This protein binds this small molecule.
Small molecule (SMILES): CC(=O)N[C@@H]1[C@@H](O)[C@H](O[C@@H]2O[C@H](CO)[C@@H](O[C@@H]3O[C@H](CO)[C@@H](O[C@@H]4O[C@H](CO)[C@@H](O)[C@H](O)[C@H]4NC(C)=O)[C@H](O)[C@H]3NC(C)=O)[C@H](O)[C@H]2NC(C)=O)[C@@H](CO)O[C@@H]1O

Sequence of chain 1.A:
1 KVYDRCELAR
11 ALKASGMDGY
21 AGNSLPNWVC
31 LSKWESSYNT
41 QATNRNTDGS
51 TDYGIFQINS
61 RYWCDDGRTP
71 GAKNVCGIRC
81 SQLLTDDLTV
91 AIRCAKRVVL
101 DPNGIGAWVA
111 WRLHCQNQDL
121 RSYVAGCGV

Binding-site contacts:
Ligand atom O4 contacts residue PRO102 of chain 1.A at 3.6 Å.
Ligand atom O6 contacts residue TYR62 of chain 1.A at 2.8 Å.
Ligand atom O1 contacts residue ASP52 of chain 1.A at 2.4 Å (salt-bridge).
Ligand atom C5 contacts residue GLN57 of chain 1.A at 3.8 Å.
Ligand atom O5 contacts residue ASP52 of chain 1.A at 3.2 Å (salt-bridge).
Ligand atom C6 contacts residue TRP63 of chain 1.A at 3.4 Å (hydrophobic).
Ligand atom O6 contacts residue ASP101 of chain 1.A at 2.5 Å (salt-bridge).
Ligand atom C8 contacts residue VAL75 of chain 1.A at 3.4 Å (hydrophobic).
Ligand atom O7 contacts residue ASN103 of chain 1.A at 3.1 Å (h-bond).
Ligand atom C5 contacts residue ASP52 of chain 1.A at 3.6 Å.
Ligand atom O6 contacts residue TRP63 of chain 1.A at 3.5 Å.
Ligand atom C1 contacts residue ASP101 of chain 1.A at 3.7 Å.
Ligand atom C8 contacts residue ASP101 of chain 1.A at 3.7 Å.
Ligand atom O7 contacts residue ILE58 of chain 1.A at 3.8 Å.
Ligand atom C1 contacts residue ALA107 of chain 1.A at 3.5 Å (hydrophobic).
Ligand atom O6 contacts residue GLU35 of chain 1.A at 2.9 Å (salt-bridge).
Ligand atom O6 contacts residue VAL109 of chain 1.A at 3.0 Å (h-bond).
Ligand atom O7 contacts residue ASN59 of chain 1.A at 3.0 Å (h-bond).
Ligand atom O3 contacts residue VAL109 of chain 1.A at 3.7 Å.
Ligand atom C1 contacts residue ASP52 of chain 1.A at 3.2 Å.
Ligand atom O1 contacts residue ASN46 of chain 1.A at 3.1 Å (h-bond).
Ligand atom C8 contacts residue TRP108 of chain 1.A at 3.2 Å (hydrophobic).
Ligand atom O6 contacts residue TRP108 of chain 1.A at 3.5 Å.
Ligand atom C7 contacts residue TRP63 of chain 1.A at 3.8 Å (hydrophobic).
Ligand atom C2 contacts residue ALA107 of chain 1.A at 3.5 Å (hydrophobic).
Ligand atom C8 contacts residue VAL109 of chain 1.A at 3.7 Å (hydrophobic).
Ligand atom N2 contacts residue ALA107 of chain 1.A at 3.0 Å (h-bond).
Ligand atom O3 contacts residue TRP63 of chain 1.A at 3.2 Å (h-bond).
Ligand atom C1 contacts residue TYR62 of chain 1.A at 3.8 Å (hydrophobic).
Ligand atom N2 contacts residue ASP101 of chain 1.A at 3.0 Å (salt-bridge).
Ligand atom C5 contacts residue TYR62 of chain 1.A at 3.9 Å (hydrophobic).
Ligand atom O4 contacts residue ASN59 of chain 1.A at 3.5 Å.
Ligand atom C3 contacts residue ALA107 of chain 1.A at 3.7 Å (hydrophobic).
Ligand atom C2 contacts residue VAL109 of chain 1.A at 3.4 Å (hydrophobic).
Ligand atom C6 contacts residue ASP101 of chain 1.A at 3.2 Å.
Ligand atom C7 contacts residue ASP101 of chain 1.A at 3.9 Å.
Ligand atom C6 contacts residue GLU35 of chain 1.A at 3.8 Å.
Ligand atom O7 contacts residue TRP63 of chain 1.A at 3.2 Å.
Ligand atom C6 contacts residue GLN57 of chain 1.A at 3.3 Å.
Ligand atom C3 contacts residue VAL109 of chain 1.A at 3.9 Å (hydrophobic).